Binding-site contacts:
Ligand atom C4 contacts residue PHE224 of chain 1.B at 3.5 Å (hydrophobic).
Ligand atom C6 contacts residue LYS188 of chain 1.B at 3.9 Å.
Ligand atom C2 contacts residue GLY222 of chain 1.B at 3.2 Å.
Ligand atom N1 contacts residue PHE224 of chain 1.B at 3.0 Å (h-bond).
Ligand atom C4' contacts residue GLY164 of chain 1.B at 3.5 Å.
Ligand atom N3 contacts residue LYS188 of chain 1.B at 3.2 Å (salt-bridge).
Ligand atom C6 contacts residue PHE224 of chain 1.B at 3.7 Å (hydrophobic).
Ligand atom C2 contacts residue GLU187 of chain 1.B at 4.0 Å.
Ligand atom N1 contacts residue ASP223 of chain 1.B at 3.4 Å.
Ligand atom C5 contacts residue LYS188 of chain 1.B at 4.0 Å.
Ligand atom N7 contacts residue PHE224 of chain 1.B at 4.0 Å.
Ligand atom N3 contacts residue PHE224 of chain 1.B at 3.6 Å.
Ligand atom C4' contacts residue GLU187 of chain 1.B at 4.0 Å.
Ligand atom O3' contacts residue GLU187 of chain 1.B at 2.7 Å (salt-bridge).
Ligand atom O5' contacts residue PHE246 of chain 1.B at 3.5 Å.
Ligand atom C1' contacts residue GLY164 of chain 1.B at 3.8 Å.
Ligand atom O4' contacts residue GLY164 of chain 1.B at 3.3 Å.
Ligand atom C5' contacts residue PHE246 of chain 1.B at 3.8 Å (hydrophobic).
Ligand atom O2' contacts residue GLU187 of chain 1.B at 2.7 Å (salt-bridge).
Ligand atom N6 contacts residue PHE224 of chain 1.B at 4.0 Å.
Ligand atom N3 contacts residue GLY164 of chain 1.B at 3.6 Å.
Ligand atom C1' contacts residue GLU187 of chain 1.B at 3.5 Å.
Ligand atom N6 contacts residue ASP223 of chain 1.B at 2.8 Å (salt-bridge).
Ligand atom N6 contacts residue LYS188 of chain 1.B at 3.9 Å.
Ligand atom C5 contacts residue PHE224 of chain 1.B at 3.5 Å (hydrophobic).
Ligand atom O5' contacts residue ASN242 of chain 1.B at 2.8 Å (h-bond).
Ligand atom N1 contacts residue GLY222 of chain 1.B at 3.5 Å (h-bond).
Ligand atom N3 contacts residue VAL186 of chain 1.B at 4.0 Å.
Ligand atom N3 contacts residue GLU187 of chain 1.B at 3.9 Å.
Ligand atom C6 contacts residue ASP223 of chain 1.B at 3.6 Å.
Ligand atom C2' contacts residue GLU187 of chain 1.B at 3.7 Å.
Ligand atom O2' contacts residue ALA189 of chain 1.B at 3.8 Å.
Ligand atom O5' contacts residue GLY164 of chain 1.B at 3.8 Å.
Ligand atom C2 contacts residue LYS188 of chain 1.B at 3.4 Å.
Ligand atom C3' contacts residue GLU187 of chain 1.B at 3.6 Å.
Ligand atom C5' contacts residue ASN242 of chain 1.B at 3.8 Å.
Ligand atom N1 contacts residue LYS188 of chain 1.B at 3.6 Å.
Ligand atom C4 contacts residue LYS188 of chain 1.B at 3.8 Å.
Ligand atom C2 contacts residue PHE224 of chain 1.B at 3.3 Å (hydrophobic).
Ligand atom O4' contacts residue PHE246 of chain 1.B at 4.0 Å.

Sequence of chain 1.B:
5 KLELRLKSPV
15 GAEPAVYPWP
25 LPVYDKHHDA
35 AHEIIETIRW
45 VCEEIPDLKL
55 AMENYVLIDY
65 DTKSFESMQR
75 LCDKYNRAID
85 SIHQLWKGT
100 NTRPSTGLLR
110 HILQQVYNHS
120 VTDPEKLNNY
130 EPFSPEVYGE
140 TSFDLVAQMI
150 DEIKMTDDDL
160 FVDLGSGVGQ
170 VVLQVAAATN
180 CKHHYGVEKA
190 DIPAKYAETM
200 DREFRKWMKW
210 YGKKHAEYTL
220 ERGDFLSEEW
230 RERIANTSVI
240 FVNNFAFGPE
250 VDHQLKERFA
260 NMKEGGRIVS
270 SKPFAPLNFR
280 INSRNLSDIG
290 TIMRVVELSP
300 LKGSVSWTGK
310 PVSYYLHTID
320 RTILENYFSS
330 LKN

This protein binds this small molecule.
Small molecule (SMILES): Nc1ncnc2c1ncn2[C@@H]1O[C@H](CO)[C@@H](O)[C@H]1O